Sequence of chain 1.B:
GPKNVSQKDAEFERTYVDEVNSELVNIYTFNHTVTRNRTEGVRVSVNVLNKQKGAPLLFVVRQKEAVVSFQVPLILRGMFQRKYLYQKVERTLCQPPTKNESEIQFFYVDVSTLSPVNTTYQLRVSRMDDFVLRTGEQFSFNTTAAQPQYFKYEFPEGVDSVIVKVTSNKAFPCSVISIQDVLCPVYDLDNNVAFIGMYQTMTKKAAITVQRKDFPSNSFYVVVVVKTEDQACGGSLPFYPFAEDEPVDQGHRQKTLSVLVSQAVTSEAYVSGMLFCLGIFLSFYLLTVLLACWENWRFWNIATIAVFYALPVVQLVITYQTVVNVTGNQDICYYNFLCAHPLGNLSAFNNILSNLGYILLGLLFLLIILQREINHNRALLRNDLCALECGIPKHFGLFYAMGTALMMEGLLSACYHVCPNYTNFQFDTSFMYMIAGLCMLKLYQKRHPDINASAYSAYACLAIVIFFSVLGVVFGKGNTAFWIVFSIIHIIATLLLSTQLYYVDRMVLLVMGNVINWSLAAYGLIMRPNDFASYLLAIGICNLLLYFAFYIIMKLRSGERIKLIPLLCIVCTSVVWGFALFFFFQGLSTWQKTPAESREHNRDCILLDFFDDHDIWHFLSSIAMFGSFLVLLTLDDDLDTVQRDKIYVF

This small molecule binds to this protein.
Small molecule (SMILES): CC(=O)N[C@@H]1[C@@H](O)[C@H](O)[C@@H](CO)O[C@H]1O

Binding-site contacts:
Ligand atom O7 contacts residue ASN27 of chain 1.B at 4.5 Å.
Ligand atom C5 contacts residue ASN27 of chain 1.B at 3.6 Å.
Ligand atom N2 contacts residue ASN27 of chain 1.B at 3.3 Å (h-bond).
Ligand atom C7 contacts residue ASN27 of chain 1.B at 4.2 Å.
Ligand atom C2 contacts residue ASN27 of chain 1.B at 2.5 Å.
Ligand atom O3 contacts residue ASN27 of chain 1.B at 4.0 Å.
Ligand atom C4 contacts residue ASN27 of chain 1.B at 4.2 Å.
Ligand atom C1 contacts residue ASN27 of chain 1.B at 1.4 Å.
Ligand atom C3 contacts residue ASN27 of chain 1.B at 3.7 Å.
Ligand atom O5 contacts residue ASN27 of chain 1.B at 2.4 Å (h-bond).